Binding-site contacts:
Ligand atom O3 contacts residue ALA113 of chain 1.B at 3.4 Å.
Ligand atom N2 contacts residue ALA111 of chain 1.B at 3.4 Å.
Ligand atom C6 contacts residue LEU165 of chain 1.B at 3.2 Å (hydrophobic).
Ligand atom N2 contacts residue LYS86 of chain 1.B at 3.5 Å.
Ligand atom O contacts residue GLU108 of chain 1.B at 2.5 Å (salt-bridge).
Ligand atom C5 contacts residue LEU165 of chain 1.B at 3.5 Å (hydrophobic).
Ligand atom C2 contacts residue GLU108 of chain 1.B at 3.2 Å.
Ligand atom OXT contacts residue THR109 of chain 1.B at 3.5 Å (h-bond).
Ligand atom O1P contacts residue THR189 of chain 1.B at 2.6 Å (h-bond).
Ligand atom C61 contacts residue SER376 of chain 1.B at 3.4 Å.
Ligand atom O2P contacts residue HIS85 of chain 1.B at 3.1 Å (h-bond).
Ligand atom C4A contacts residue LYS86 of chain 1.B at 3.3 Å.
Ligand atom OXT contacts residue HIS114 of chain 1.B at 2.7 Å (h-bond).
Ligand atom O3P contacts residue GLY232 of chain 1.B at 3.0 Å (h-bond).
Ligand atom C contacts residue GLY110 of chain 1.B at 3.5 Å.
Ligand atom C3 contacts residue GLU108 of chain 1.B at 3.3 Å.
Ligand atom C4A contacts residue GLY302 of chain 1.B at 3.3 Å.
Ligand atom O1 contacts residue ALA111 of chain 1.B at 3.5 Å (h-bond).
Ligand atom OXT contacts residue ALA113 of chain 1.B at 3.0 Å (h-bond).
Ligand atom O3P contacts residue GLY231 of chain 1.B at 2.8 Å (h-bond).
Ligand atom O2P contacts residue SER234 of chain 1.B at 3.2 Å (h-bond).
Ligand atom O1 contacts residue GLY110 of chain 1.B at 2.6 Å (h-bond).
Ligand atom O1P contacts residue GLY233 of chain 1.B at 3.6 Å (h-bond).
Ligand atom C contacts residue THR109 of chain 1.B at 3.3 Å.
Ligand atom O2P contacts residue ASN235 of chain 1.B at 2.8 Å (h-bond).
Ligand atom C4 contacts residue THR189 of chain 1.B at 3.3 Å.
Ligand atom O4P contacts residue LYS86 of chain 1.B at 3.3 Å (salt-bridge).
Ligand atom O1 contacts residue THR109 of chain 1.B at 2.6 Å (h-bond).
Ligand atom O3P contacts residue SER234 of chain 1.B at 3.5 Å (h-bond).
Ligand atom O1P contacts residue SER234 of chain 1.B at 2.6 Å (h-bond).
Ligand atom N contacts residue LYS86 of chain 1.B at 3.1 Å (salt-bridge).
Ligand atom C1 contacts residue LEU165 of chain 1.B at 3.5 Å (hydrophobic).
Ligand atom P contacts residue SER234 of chain 1.B at 3.5 Å.
Ligand atom O3P contacts residue GLY233 of chain 1.B at 2.8 Å (h-bond).
Ligand atom N1 contacts residue SER376 of chain 1.B at 2.6 Å (h-bond).
Ligand atom O1P contacts residue LYS86 of chain 1.B at 3.1 Å (salt-bridge).
Ligand atom N2 contacts residue GLY302 of chain 1.B at 3.5 Å.
Ligand atom C contacts residue ALA111 of chain 1.B at 3.4 Å (hydrophobic).
Ligand atom N1 contacts residue GLU349 of chain 1.B at 3.5 Å.
Ligand atom C61 contacts residue CYS229 of chain 1.B at 3.5 Å (hydrophobic).

This protein binds this small molecule.
Small molecule (SMILES): Cc1ncc(COP(=O)(O)O)c(C/N=C(\CNc2ccccc2O)C(=O)O)c1O

Sequence of chain 1.B:
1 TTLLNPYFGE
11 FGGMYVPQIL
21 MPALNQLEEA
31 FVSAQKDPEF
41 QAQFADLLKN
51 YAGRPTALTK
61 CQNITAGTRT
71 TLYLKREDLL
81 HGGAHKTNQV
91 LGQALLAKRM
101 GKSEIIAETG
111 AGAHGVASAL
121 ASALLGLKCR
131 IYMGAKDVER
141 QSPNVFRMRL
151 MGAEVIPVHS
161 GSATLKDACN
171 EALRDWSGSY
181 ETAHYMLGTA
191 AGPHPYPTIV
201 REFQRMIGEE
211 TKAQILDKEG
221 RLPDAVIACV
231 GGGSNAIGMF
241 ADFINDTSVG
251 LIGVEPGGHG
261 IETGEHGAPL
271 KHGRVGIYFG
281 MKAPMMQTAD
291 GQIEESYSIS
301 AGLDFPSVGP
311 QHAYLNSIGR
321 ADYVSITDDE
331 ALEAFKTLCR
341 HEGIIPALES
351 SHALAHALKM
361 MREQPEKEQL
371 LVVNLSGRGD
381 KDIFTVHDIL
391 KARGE